Sequence of chain 1.A:
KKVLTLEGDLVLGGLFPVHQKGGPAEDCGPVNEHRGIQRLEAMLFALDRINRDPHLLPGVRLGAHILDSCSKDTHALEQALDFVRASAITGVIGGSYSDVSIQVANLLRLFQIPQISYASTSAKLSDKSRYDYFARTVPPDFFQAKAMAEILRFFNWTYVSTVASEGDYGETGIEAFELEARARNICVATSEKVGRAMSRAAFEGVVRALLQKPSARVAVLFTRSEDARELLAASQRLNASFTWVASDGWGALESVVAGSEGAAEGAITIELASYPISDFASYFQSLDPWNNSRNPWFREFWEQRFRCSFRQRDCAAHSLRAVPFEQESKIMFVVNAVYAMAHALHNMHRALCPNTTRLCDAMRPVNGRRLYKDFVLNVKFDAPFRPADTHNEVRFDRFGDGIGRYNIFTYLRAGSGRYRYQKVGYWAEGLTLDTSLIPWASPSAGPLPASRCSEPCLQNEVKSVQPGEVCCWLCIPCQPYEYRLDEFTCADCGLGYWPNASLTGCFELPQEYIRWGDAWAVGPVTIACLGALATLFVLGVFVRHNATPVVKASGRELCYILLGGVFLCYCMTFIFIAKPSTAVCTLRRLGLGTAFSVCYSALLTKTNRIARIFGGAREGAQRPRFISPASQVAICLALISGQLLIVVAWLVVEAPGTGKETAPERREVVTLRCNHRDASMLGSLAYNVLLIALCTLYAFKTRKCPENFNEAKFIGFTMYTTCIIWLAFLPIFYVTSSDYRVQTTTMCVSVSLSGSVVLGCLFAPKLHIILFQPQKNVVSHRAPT

Binding-site contacts:
Ligand atom CB contacts residue ARG49 of chain 1.A at 4.2 Å.
Ligand atom N contacts residue THR160 of chain 1.A at 3.3 Å (h-bond).
Ligand atom OE1 contacts residue ALA158 of chain 1.A at 4.1 Å.
Ligand atom O contacts residue SER137 of chain 1.A at 4.2 Å.
Ligand atom CD contacts residue ARG49 of chain 1.A at 3.5 Å.
Ligand atom CA contacts residue THR160 of chain 1.A at 4.0 Å.
Ligand atom OE1 contacts residue ARG53 of chain 1.A at 2.7 Å (salt-bridge).
Ligand atom CD contacts residue ALA158 of chain 1.A at 4.1 Å (hydrophobic).
Ligand atom OE2 contacts residue TYR136 of chain 1.A at 3.6 Å.
Ligand atom CD contacts residue SER135 of chain 1.A at 3.6 Å.
Ligand atom OXT contacts residue SER137 of chain 1.A at 3.5 Å (h-bond).
Ligand atom CG contacts residue ALA158 of chain 1.A at 3.9 Å (hydrophobic).
Ligand atom CA contacts residue TYR208 of chain 1.A at 4.0 Å (hydrophobic).
Ligand atom CG contacts residue ARG49 of chain 1.A at 4.4 Å.
Ligand atom C contacts residue SER135 of chain 1.A at 4.2 Å.
Ligand atom O contacts residue TYR208 of chain 1.A at 3.6 Å.
Ligand atom OXT contacts residue TYR136 of chain 1.A at 4.3 Å.
Ligand atom OE1 contacts residue LYS369 of chain 1.A at 2.8 Å (salt-bridge).
Ligand atom OXT contacts residue SER135 of chain 1.A at 4.1 Å.
Ligand atom OXT contacts residue TYR208 of chain 1.A at 3.8 Å.
Ligand atom C contacts residue SER137 of chain 1.A at 4.3 Å.
Ligand atom C contacts residue THR160 of chain 1.A at 4.4 Å.
Ligand atom CA contacts residue LYS369 of chain 1.A at 4.3 Å.
Ligand atom OXT contacts residue THR160 of chain 1.A at 4.1 Å.
Ligand atom OE2 contacts residue ARG49 of chain 1.A at 3.0 Å (salt-bridge).
Ligand atom C contacts residue TYR208 of chain 1.A at 4.0 Å (hydrophobic).
Ligand atom CB contacts residue SER135 of chain 1.A at 4.3 Å.
Ligand atom O contacts residue ARG263 of chain 1.A at 3.9 Å.
Ligand atom OE1 contacts residue SER135 of chain 1.A at 4.1 Å.
Ligand atom OE1 contacts residue ARG49 of chain 1.A at 3.4 Å.
Ligand atom N contacts residue LYS369 of chain 1.A at 3.8 Å.
Ligand atom CG contacts residue LYS369 of chain 1.A at 3.3 Å.
Ligand atom CD contacts residue ARG53 of chain 1.A at 3.7 Å.
Ligand atom OE2 contacts residue SER135 of chain 1.A at 3.1 Å (h-bond).
Ligand atom CD contacts residue LYS369 of chain 1.A at 3.5 Å.
Ligand atom CB contacts residue GLY288 of chain 1.A at 4.4 Å.
Ligand atom OE2 contacts residue ARG53 of chain 1.A at 3.5 Å (salt-bridge).
Ligand atom N contacts residue ASP287 of chain 1.A at 3.9 Å.
Ligand atom CB contacts residue LYS369 of chain 1.A at 3.7 Å.
Ligand atom CG contacts residue SER135 of chain 1.A at 3.2 Å.

The protein below binds the small molecule below.
Small molecule (SMILES): N[C@@H](CCC(=O)O)C(=O)O